Sequence of chain 1.A:
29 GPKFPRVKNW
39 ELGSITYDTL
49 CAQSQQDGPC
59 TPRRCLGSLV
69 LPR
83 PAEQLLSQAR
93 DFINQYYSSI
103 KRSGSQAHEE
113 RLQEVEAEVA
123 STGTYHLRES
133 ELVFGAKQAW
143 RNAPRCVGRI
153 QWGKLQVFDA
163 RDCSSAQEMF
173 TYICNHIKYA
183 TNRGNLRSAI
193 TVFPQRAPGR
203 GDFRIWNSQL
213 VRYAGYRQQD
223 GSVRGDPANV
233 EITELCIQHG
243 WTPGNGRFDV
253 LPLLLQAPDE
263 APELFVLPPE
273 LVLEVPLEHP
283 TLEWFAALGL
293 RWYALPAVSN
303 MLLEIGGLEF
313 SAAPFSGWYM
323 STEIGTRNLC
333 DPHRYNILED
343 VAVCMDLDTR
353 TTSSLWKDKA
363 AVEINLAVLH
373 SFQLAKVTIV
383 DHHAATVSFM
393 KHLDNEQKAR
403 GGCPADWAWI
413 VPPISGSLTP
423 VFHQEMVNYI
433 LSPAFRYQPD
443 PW

Binding-site contacts:
Ligand atom C12 contacts residue VAL300 of chain 1.A at 3.5 Å (hydrophobic).
Ligand atom C25 contacts residue GLY319 of chain 1.A at 3.5 Å.
Ligand atom C4 contacts residue PRO298 of chain 1.A at 3.8 Å (hydrophobic).
Ligand atom N10 contacts residue VAL300 of chain 1.A at 3.4 Å.
Ligand atom C14 contacts residue VAL300 of chain 1.A at 3.7 Å (hydrophobic).
Ligand atom C25 contacts residue SER318 of chain 1.A at 3.8 Å.
Ligand atom C12 contacts residue MET303 of chain 1.A at 3.8 Å (hydrophobic).
Ligand atom C16 contacts residue MET303 of chain 1.A at 3.8 Å (hydrophobic).
Ligand atom C12 contacts residue HEM1 of chain 1.C at 3.4 Å.
Ligand atom C18 contacts residue TYR439 of chain 1.A at 3.3 Å (hydrophobic).
Ligand atom C25 contacts residue HEM1 of chain 1.C at 3.4 Å.
Ligand atom C22 contacts residue TYR439 of chain 1.A at 3.8 Å (hydrophobic).
Ligand atom N26 contacts residue TYR321 of chain 1.A at 3.7 Å.
Ligand atom N26 contacts residue GLU325 of chain 1.A at 2.8 Å (salt-bridge).
Ligand atom C13 contacts residue HEM1 of chain 1.C at 3.3 Å.
Ligand atom C19 contacts residue TYR439 of chain 1.A at 3.5 Å (hydrophobic).
Ligand atom C16 contacts residue TYR439 of chain 1.A at 3.9 Å (hydrophobic).
Ligand atom C8 contacts residue GLU325 of chain 1.A at 3.4 Å.
Ligand atom C7 contacts residue VAL300 of chain 1.A at 3.8 Å (hydrophobic).
Ligand atom C7 contacts residue GLU325 of chain 1.A at 3.4 Å.
Ligand atom C6 contacts residue GLU325 of chain 1.A at 3.5 Å.
Ligand atom C18 contacts residue ASN302 of chain 1.A at 3.6 Å.
Ligand atom C24 contacts residue TYR439 of chain 1.A at 3.8 Å (hydrophobic).
Ligand atom C5 contacts residue HEM1 of chain 1.C at 3.3 Å.
Ligand atom C25 contacts residue PRO298 of chain 1.A at 3.7 Å (hydrophobic).
Ligand atom C11 contacts residue VAL300 of chain 1.A at 3.4 Å (hydrophobic).
Ligand atom C13 contacts residue VAL300 of chain 1.A at 3.7 Å (hydrophobic).
Ligand atom N26 contacts residue TRP320 of chain 1.A at 2.8 Å (h-bond).
Ligand atom N1 contacts residue PRO298 of chain 1.A at 3.9 Å.
Ligand atom C3 contacts residue VAL300 of chain 1.A at 3.6 Å (hydrophobic).
Ligand atom N1 contacts residue GLU325 of chain 1.A at 2.8 Å (salt-bridge).
Ligand atom C25 contacts residue PHE317 of chain 1.A at 3.6 Å (hydrophobic).
Ligand atom C14 contacts residue HEM1 of chain 1.C at 3.4 Å.
Ligand atom C8 contacts residue HEM1 of chain 1.C at 3.6 Å.
Ligand atom C17 contacts residue TYR439 of chain 1.A at 3.4 Å (hydrophobic).
Ligand atom C6 contacts residue HEM1 of chain 1.C at 3.6 Å.
Ligand atom C6 contacts residue TRP320 of chain 1.A at 3.8 Å (hydrophobic).
Ligand atom C9 contacts residue VAL300 of chain 1.A at 3.5 Å (hydrophobic).
Ligand atom N26 contacts residue HEM1 of chain 1.C at 3.3 Å.
Ligand atom C2 contacts residue GLU325 of chain 1.A at 3.5 Å.

This small molecule binds to this protein.
Small molecule (SMILES): Cc1cc(N)nc(CCc2cccc(CCc3cc(C)nc(N)c3)n2)c1